Sequence of chain 1.A:
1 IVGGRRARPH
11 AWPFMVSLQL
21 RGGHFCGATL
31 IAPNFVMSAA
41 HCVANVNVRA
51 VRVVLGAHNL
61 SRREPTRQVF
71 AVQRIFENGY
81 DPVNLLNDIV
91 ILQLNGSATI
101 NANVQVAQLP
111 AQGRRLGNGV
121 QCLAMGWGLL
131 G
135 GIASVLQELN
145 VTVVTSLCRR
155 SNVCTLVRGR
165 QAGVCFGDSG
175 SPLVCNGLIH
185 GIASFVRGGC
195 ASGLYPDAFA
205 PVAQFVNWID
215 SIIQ

Binding-site contacts:
Ligand atom C1 contacts residue PHE70 of chain 1.A at 4.4 Å (hydrophobic).
Ligand atom C6 contacts residue VAL51 of chain 1.A at 3.3 Å (hydrophobic).
Ligand atom O5 contacts residue PHE70 of chain 1.A at 4.3 Å.
Ligand atom C6 contacts residue ARG52 of chain 1.A at 3.8 Å.
Ligand atom O4 contacts residue VAL69 of chain 1.A at 4.4 Å.
Ligand atom C7 contacts residue ASN95 of chain 1.A at 3.5 Å.
Ligand atom C5 contacts residue ALA71 of chain 1.A at 4.5 Å (hydrophobic).
Ligand atom C1 contacts residue ALA71 of chain 1.A at 4.0 Å (hydrophobic).
Ligand atom O5 contacts residue ASN95 of chain 1.A at 2.4 Å (h-bond).
Ligand atom C5 contacts residue ARG52 of chain 1.A at 4.4 Å.
Ligand atom O5 contacts residue VAL69 of chain 1.A at 4.4 Å.
Ligand atom C5 contacts residue ASN95 of chain 1.A at 3.7 Å.
Ligand atom C3 contacts residue ASN95 of chain 1.A at 3.8 Å.
Ligand atom O2 contacts residue ARG52 of chain 1.A at 4.4 Å.
Ligand atom C6 contacts residue ALA50 of chain 1.A at 3.9 Å (hydrophobic).
Ligand atom O7 contacts residue ASN95 of chain 1.A at 4.3 Å.
Ligand atom C8 contacts residue ASN95 of chain 1.A at 3.4 Å.
Ligand atom O6 contacts residue ALA71 of chain 1.A at 4.3 Å.
Ligand atom C4 contacts residue VAL69 of chain 1.A at 4.5 Å (hydrophobic).
Ligand atom C5 contacts residue ALA71 of chain 1.A at 4.0 Å (hydrophobic).
Ligand atom O4 contacts residue ARG52 of chain 1.A at 3.7 Å.
Ligand atom C6 contacts residue ALA71 of chain 1.A at 4.2 Å (hydrophobic).
Ligand atom C2 contacts residue ASN95 of chain 1.A at 2.4 Å.
Ligand atom O5 contacts residue ALA71 of chain 1.A at 3.7 Å.
Ligand atom N2 contacts residue ASN95 of chain 1.A at 2.8 Å (h-bond).
Ligand atom C6 contacts residue ARG52 of chain 1.A at 4.3 Å.
Ligand atom C4 contacts residue ARG49 of chain 1.A at 4.5 Å.
Ligand atom C6 contacts residue VAL69 of chain 1.A at 4.1 Å (hydrophobic).
Ligand atom O5 contacts residue ARG52 of chain 1.A at 3.5 Å.
Ligand atom C2 contacts residue ARG52 of chain 1.A at 3.9 Å.
Ligand atom C4 contacts residue ASN95 of chain 1.A at 4.3 Å.
Ligand atom C5 contacts residue VAL69 of chain 1.A at 3.6 Å (hydrophobic).
Ligand atom C1 contacts residue ASN95 of chain 1.A at 1.5 Å.
Ligand atom O6 contacts residue ARG52 of chain 1.A at 4.5 Å.
Ligand atom C1 contacts residue ARG52 of chain 1.A at 3.4 Å.
Ligand atom C5 contacts residue PHE70 of chain 1.A at 4.4 Å (hydrophobic).
Ligand atom C6 contacts residue ARG49 of chain 1.A at 3.6 Å.

The protein below binds the small molecule below.
Small molecule (SMILES): CC(=O)N[C@H]1CO[C@H](CO[C@@H]2O[C@@H](C)[C@@H](O)[C@@H](O)[C@@H]2O)[C@@H](O)[C@@H]1O